Sequence of chain 10.M:
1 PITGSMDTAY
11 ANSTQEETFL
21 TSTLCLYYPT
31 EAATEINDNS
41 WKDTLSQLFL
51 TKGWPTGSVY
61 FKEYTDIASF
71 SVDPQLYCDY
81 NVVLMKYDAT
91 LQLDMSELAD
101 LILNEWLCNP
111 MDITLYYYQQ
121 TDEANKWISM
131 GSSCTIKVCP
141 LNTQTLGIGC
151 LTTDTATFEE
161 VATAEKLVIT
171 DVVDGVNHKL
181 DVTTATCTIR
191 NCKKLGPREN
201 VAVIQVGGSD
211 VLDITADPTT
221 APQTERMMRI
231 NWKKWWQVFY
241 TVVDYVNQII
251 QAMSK

A protein and the small-molecule ligand that binds it are described below.
Small molecule (SMILES): CC(=O)N[C@H]1[C@H](O[C@H]2[C@H](O)[C@@H](NC(C)=O)CO[C@@H]2CO)O[C@H](CO)[C@@H](O)[C@@H]1O

Binding-site contacts:
Ligand atom N2 contacts residue ASN12 of chain 10.M at 3.8 Å.
Ligand atom C7 contacts residue ASN12 of chain 10.M at 3.9 Å.
Ligand atom C2 contacts residue ASN12 of chain 10.M at 3.3 Å.
Ligand atom O7 contacts residue ASN12 of chain 10.M at 3.6 Å.
Ligand atom C5 contacts residue ASN12 of chain 10.M at 4.2 Å.
Ligand atom O5 contacts residue ASN12 of chain 10.M at 2.8 Å (h-bond).
Ligand atom C1 contacts residue ASN12 of chain 10.M at 2.2 Å.